Sequence of chain 1.E:
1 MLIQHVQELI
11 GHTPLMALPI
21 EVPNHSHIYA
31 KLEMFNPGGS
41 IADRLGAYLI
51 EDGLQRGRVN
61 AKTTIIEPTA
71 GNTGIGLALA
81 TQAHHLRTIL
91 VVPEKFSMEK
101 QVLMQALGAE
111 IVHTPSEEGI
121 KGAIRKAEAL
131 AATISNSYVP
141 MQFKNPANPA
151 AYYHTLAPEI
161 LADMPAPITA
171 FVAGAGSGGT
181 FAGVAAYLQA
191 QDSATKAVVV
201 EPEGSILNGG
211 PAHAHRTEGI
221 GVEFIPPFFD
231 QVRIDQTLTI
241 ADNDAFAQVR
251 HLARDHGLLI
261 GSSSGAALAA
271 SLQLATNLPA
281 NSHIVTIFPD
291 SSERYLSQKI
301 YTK

The protein below binds the small molecule below.
Small molecule (SMILES): CSCC[C@H](N=Cc1c(COP(=O)(O)O)cnc(C)c1O)C(=O)O

Binding-site contacts:
Ligand atom N1 contacts residue SER263 of chain 1.E at 3.2 Å.
Ligand atom C4A contacts residue GLY219 of chain 1.E at 3.4 Å.
Ligand atom O4P contacts residue THR180 of chain 1.E at 3.3 Å (h-bond).
Ligand atom C2A contacts residue ASN72 of chain 1.E at 3.5 Å.
Ligand atom C contacts residue THR69 of chain 1.E at 3.4 Å.
Ligand atom C2A contacts residue GLY219 of chain 1.E at 3.6 Å.
Ligand atom O1 contacts residue THR73 of chain 1.E at 2.6 Å (h-bond).
Ligand atom SD contacts residue ILE120 of chain 1.E at 3.6 Å.
Ligand atom C2A contacts residue TYR295 of chain 1.E at 3.4 Å (hydrophobic).
Ligand atom C3 contacts residue GLY219 of chain 1.E at 3.4 Å.
Ligand atom CE contacts residue GLY219 of chain 1.E at 3.6 Å.
Ligand atom O2P contacts residue THR180 of chain 1.E at 2.6 Å (h-bond).
Ligand atom C2A contacts residue ASP290 of chain 1.E at 3.4 Å.
Ligand atom C5A contacts residue GLY176 of chain 1.E at 3.3 Å.
Ligand atom O1 contacts residue ASN72 of chain 1.E at 3.1 Å (h-bond).
Ligand atom O1P contacts residue GLY178 of chain 1.E at 3.1 Å (h-bond).
Ligand atom O1P contacts residue GLY176 of chain 1.E at 3.3 Å (h-bond).
Ligand atom O2 contacts residue ALA70 of chain 1.E at 3.0 Å (h-bond).
Ligand atom O3P contacts residue GLY176 of chain 1.E at 3.2 Å (h-bond).
Ligand atom O2 contacts residue THR73 of chain 1.E at 3.1 Å (h-bond).
Ligand atom C5 contacts residue GLY219 of chain 1.E at 3.3 Å.
Ligand atom O1 contacts residue THR69 of chain 1.E at 3.5 Å (h-bond).
Ligand atom O2 contacts residue GLN142 of chain 1.E at 3.1 Å (h-bond).
Ligand atom C6 contacts residue ILE220 of chain 1.E at 3.5 Å (hydrophobic).
Ligand atom CA contacts residue THR73 of chain 1.E at 3.3 Å.
Ligand atom C contacts residue THR73 of chain 1.E at 3.0 Å.
Ligand atom C2A contacts residue SER263 of chain 1.E at 3.1 Å.
Ligand atom C2 contacts residue GLY219 of chain 1.E at 3.4 Å.
Ligand atom N1 contacts residue PRO289 of chain 1.E at 3.0 Å.
Ligand atom CG contacts residue ALA70 of chain 1.E at 3.3 Å (hydrophobic).
Ligand atom O3P contacts residue SER177 of chain 1.E at 2.4 Å (h-bond).
Ligand atom O1P contacts residue THR180 of chain 1.E at 3.4 Å (h-bond).
Ligand atom O2P contacts residue SER177 of chain 1.E at 3.3 Å (h-bond).
Ligand atom O1P contacts residue GLY179 of chain 1.E at 3.5 Å (h-bond).
Ligand atom P contacts residue THR180 of chain 1.E at 3.4 Å.
Ligand atom O2 contacts residue THR69 of chain 1.E at 2.5 Å (h-bond).
Ligand atom P contacts residue SER177 of chain 1.E at 3.5 Å.
Ligand atom O3 contacts residue ASN72 of chain 1.E at 3.0 Å (h-bond).
Ligand atom C4 contacts residue GLY219 of chain 1.E at 3.0 Å.
Ligand atom O3P contacts residue GLY178 of chain 1.E at 3.4 Å (h-bond).